Binding-site contacts:
Ligand atom C8 contacts residue GLU76 of chain 1.B at 4.0 Å.
Ligand atom C5 contacts residue ASN184 of chain 1.B at 3.6 Å.
Ligand atom O5 contacts residue ASN184 of chain 1.B at 3.3 Å (h-bond).
Ligand atom O5 contacts residue ASN162 of chain 1.B at 2.3 Å (h-bond).
Ligand atom N2 contacts residue LEU83 of chain 1.B at 3.7 Å.
Ligand atom C3 contacts residue ASN162 of chain 1.B at 3.8 Å.
Ligand atom O6 contacts residue ASN184 of chain 1.B at 3.2 Å (h-bond).
Ligand atom C1 contacts residue ASN184 of chain 1.B at 4.0 Å.
Ligand atom O7 contacts residue ASN162 of chain 1.B at 3.6 Å.
Ligand atom C7 contacts residue LEU83 of chain 1.B at 4.1 Å (hydrophobic).
Ligand atom C4 contacts residue ASN162 of chain 1.B at 4.2 Å.
Ligand atom C6 contacts residue ASN184 of chain 1.B at 3.6 Å.
Ligand atom C1 contacts residue ASN162 of chain 1.B at 1.4 Å.
Ligand atom N2 contacts residue ASN162 of chain 1.B at 3.0 Å (h-bond).
Ligand atom C5 contacts residue LEU85 of chain 1.B at 4.5 Å (hydrophobic).
Ligand atom C7 contacts residue ASN162 of chain 1.B at 3.5 Å.
Ligand atom C2 contacts residue ASN162 of chain 1.B at 2.5 Å.
Ligand atom C8 contacts residue LEU83 of chain 1.B at 3.7 Å (hydrophobic).
Ligand atom C1 contacts residue LEU85 of chain 1.B at 4.2 Å (hydrophobic).
Ligand atom O7 contacts residue GLU185 of chain 1.B at 4.2 Å.
Ligand atom C5 contacts residue ASN162 of chain 1.B at 3.6 Å.

Sequence of chain 1.B:
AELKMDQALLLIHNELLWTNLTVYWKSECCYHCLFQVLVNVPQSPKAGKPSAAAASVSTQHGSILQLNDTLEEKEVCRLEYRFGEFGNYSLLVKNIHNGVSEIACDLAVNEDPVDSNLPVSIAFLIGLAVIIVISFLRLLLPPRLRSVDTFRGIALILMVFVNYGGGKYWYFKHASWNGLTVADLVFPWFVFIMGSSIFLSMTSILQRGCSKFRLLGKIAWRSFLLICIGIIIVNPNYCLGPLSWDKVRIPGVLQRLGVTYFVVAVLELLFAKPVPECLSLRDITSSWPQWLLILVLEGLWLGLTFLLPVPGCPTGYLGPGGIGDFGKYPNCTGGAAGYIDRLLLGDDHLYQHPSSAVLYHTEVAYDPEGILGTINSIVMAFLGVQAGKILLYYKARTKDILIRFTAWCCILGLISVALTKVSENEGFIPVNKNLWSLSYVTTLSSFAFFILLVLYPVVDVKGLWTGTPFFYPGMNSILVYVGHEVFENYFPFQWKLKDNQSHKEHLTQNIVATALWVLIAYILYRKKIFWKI

A small-molecule ligand and the protein it binds are described below.
Small molecule (SMILES): CC(=O)N[C@H]1[C@H](O[C@H]2[C@H](O)[C@@H](NC(C)=O)CO[C@@H]2CO)O[C@H](CO)[C@@H](O)[C@@H]1O